Sequence of chain 1.B:
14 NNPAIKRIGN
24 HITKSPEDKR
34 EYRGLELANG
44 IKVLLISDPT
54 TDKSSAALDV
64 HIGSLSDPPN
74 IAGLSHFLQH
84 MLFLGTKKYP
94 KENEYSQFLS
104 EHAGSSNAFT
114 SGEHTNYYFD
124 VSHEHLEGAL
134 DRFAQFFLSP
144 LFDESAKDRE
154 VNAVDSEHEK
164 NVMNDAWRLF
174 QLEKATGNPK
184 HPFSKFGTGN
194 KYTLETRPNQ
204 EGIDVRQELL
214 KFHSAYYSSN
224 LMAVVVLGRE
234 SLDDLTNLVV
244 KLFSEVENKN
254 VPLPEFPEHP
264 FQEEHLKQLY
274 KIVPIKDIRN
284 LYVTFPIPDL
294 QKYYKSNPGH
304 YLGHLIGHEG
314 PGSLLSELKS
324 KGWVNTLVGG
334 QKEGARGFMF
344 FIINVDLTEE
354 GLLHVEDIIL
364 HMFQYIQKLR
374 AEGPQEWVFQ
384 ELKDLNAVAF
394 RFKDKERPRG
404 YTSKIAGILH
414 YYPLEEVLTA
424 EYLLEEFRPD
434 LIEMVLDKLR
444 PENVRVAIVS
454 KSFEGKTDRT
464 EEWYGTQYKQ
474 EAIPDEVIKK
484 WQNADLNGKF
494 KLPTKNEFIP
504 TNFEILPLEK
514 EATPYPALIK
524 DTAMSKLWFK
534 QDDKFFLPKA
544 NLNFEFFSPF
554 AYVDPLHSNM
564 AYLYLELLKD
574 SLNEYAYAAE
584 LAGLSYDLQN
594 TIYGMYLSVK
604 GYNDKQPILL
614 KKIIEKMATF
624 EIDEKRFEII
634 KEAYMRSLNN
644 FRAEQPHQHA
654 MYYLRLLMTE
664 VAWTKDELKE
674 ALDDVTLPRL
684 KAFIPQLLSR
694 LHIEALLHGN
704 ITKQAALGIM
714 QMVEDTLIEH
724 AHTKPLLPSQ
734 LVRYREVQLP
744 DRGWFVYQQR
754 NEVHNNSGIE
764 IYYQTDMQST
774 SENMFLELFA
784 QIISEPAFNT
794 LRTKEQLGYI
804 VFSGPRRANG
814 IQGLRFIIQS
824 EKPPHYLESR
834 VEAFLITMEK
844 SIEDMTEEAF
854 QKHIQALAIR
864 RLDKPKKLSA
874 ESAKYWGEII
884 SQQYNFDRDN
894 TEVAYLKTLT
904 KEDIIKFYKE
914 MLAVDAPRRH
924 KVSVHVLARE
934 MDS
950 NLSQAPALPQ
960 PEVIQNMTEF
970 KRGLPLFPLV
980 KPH

Binding-site contacts:
Ligand atom F17 contacts residue PHE791 of chain 1.B at 3.8 Å.
Ligand atom N31 contacts residue ZN1 of chain 1.L at 3.0 Å.
Ligand atom C23 contacts residue PHE791 of chain 1.B at 3.6 Å (hydrophobic).
Ligand atom C01 contacts residue ASN110 of chain 1.B at 3.1 Å.
Ligand atom C20 contacts residue TYR802 of chain 1.B at 3.1 Å (hydrophobic).
Ligand atom O33 contacts residue GLU160 of chain 1.B at 3.4 Å (salt-bridge).
Ligand atom N31 contacts residue GLN82 of chain 1.B at 2.7 Å (h-bond).
Ligand atom C21 contacts residue ARG795 of chain 1.B at 3.8 Å.
Ligand atom C16 contacts residue SER99 of chain 1.B at 3.7 Å.
Ligand atom C30 contacts residue ZN1 of chain 1.L at 3.2 Å.
Ligand atom C07 contacts residue PHE86 of chain 1.B at 3.6 Å (hydrophobic).
Ligand atom O11 contacts residue SER109 of chain 1.B at 3.5 Å (h-bond).
Ligand atom C29 contacts residue ALA111 of chain 1.B at 3.6 Å (hydrophobic).
Ligand atom O32 contacts residue HIS83 of chain 1.B at 3.0 Å (h-bond).
Ligand atom C20 contacts residue ARG795 of chain 1.B at 3.2 Å.
Ligand atom N06 contacts residue ARG795 of chain 1.B at 3.8 Å.
Ligand atom C30 contacts residue TYR802 of chain 1.B at 3.5 Å (hydrophobic).
Ligand atom O32 contacts residue GLN82 of chain 1.B at 3.1 Å (h-bond).
Ligand atom C30 contacts residue HIS83 of chain 1.B at 3.6 Å.
Ligand atom N31 contacts residue HIS83 of chain 1.B at 3.5 Å (h-bond).
Ligand atom N02 contacts residue ASN110 of chain 1.B at 3.4 Å (h-bond).
Ligand atom N31 contacts residue ALA111 of chain 1.B at 3.4 Å (h-bond).
Ligand atom O33 contacts residue HIS83 of chain 1.B at 3.2 Å (h-bond).
Ligand atom C19 contacts residue ARG795 of chain 1.B at 3.0 Å.
Ligand atom C21 contacts residue TYR802 of chain 1.B at 3.8 Å (hydrophobic).
Ligand atom C19 contacts residue TYR802 of chain 1.B at 3.7 Å (hydrophobic).
Ligand atom C03 contacts residue ASN110 of chain 1.B at 3.3 Å.
Ligand atom C27 contacts residue VAL804 of chain 1.B at 3.8 Å (hydrophobic).
Ligand atom O33 contacts residue TYR802 of chain 1.B at 2.7 Å (h-bond).
Ligand atom C18 contacts residue ARG795 of chain 1.B at 3.4 Å.
Ligand atom O32 contacts residue GLU160 of chain 1.B at 3.8 Å.
Ligand atom C25 contacts residue TYR802 of chain 1.B at 3.6 Å (hydrophobic).
Ligand atom C29 contacts residue ASN110 of chain 1.B at 2.8 Å.
Ligand atom C18 contacts residue TYR802 of chain 1.B at 3.2 Å (hydrophobic).
Ligand atom O33 contacts residue ZN1 of chain 1.L at 2.6 Å.
Ligand atom C24 contacts residue ARG795 of chain 1.B at 3.5 Å.
Ligand atom O32 contacts residue ZN1 of chain 1.L at 2.1 Å.
Ligand atom O32 contacts residue HIS79 of chain 1.B at 2.8 Å (h-bond).
Ligand atom O11 contacts residue SER99 of chain 1.B at 3.8 Å.
Ligand atom C30 contacts residue GLN82 of chain 1.B at 3.8 Å.

A protein and the small-molecule ligand that binds it are described below.
Small molecule (SMILES): O=C(C[C@@H](Cc1ccc2ccccc2c1)n1cc(CNC(=O)c2ccc(F)cc2)nn1)NO